Sequence of chain 1.A:
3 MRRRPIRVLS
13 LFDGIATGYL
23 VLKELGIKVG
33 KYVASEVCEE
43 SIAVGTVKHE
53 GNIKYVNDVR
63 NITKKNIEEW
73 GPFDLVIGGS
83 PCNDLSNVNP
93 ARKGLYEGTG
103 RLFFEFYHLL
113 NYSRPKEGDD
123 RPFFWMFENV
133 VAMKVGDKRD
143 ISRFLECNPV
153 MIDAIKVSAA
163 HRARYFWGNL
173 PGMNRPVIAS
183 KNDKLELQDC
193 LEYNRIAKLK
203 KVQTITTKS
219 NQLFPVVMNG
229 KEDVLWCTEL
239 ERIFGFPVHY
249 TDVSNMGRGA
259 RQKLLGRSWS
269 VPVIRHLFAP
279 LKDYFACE

Binding-site contacts:
Ligand atom NAI contacts residue GLU38 of chain 1.A at 3.6 Å.
Ligand atom CAF contacts residue PRO83 of chain 1.A at 3.5 Å (hydrophobic).
Ligand atom CAB contacts residue ASN59 of chain 1.A at 3.5 Å.
Ligand atom NAH contacts residue ASP60 of chain 1.A at 3.4 Å (salt-bridge).
Ligand atom CAB contacts residue ASP60 of chain 1.A at 3.6 Å.
Ligand atom CAL contacts residue VAL39 of chain 1.A at 3.7 Å (hydrophobic).
Ligand atom CAG contacts residue PHE14 of chain 1.A at 4.1 Å (hydrophobic).
Ligand atom CAD contacts residue PRO83 of chain 1.A at 3.8 Å (hydrophobic).
Ligand atom CAC contacts residue ASP60 of chain 1.A at 3.9 Å.
Ligand atom CAM contacts residue PHE14 of chain 1.A at 3.8 Å (hydrophobic).
Ligand atom CAM contacts residue VAL39 of chain 1.A at 3.9 Å (hydrophobic).
Ligand atom NAH contacts residue VAL61 of chain 1.A at 3.6 Å (h-bond).
Ligand atom CAN contacts residue PHE14 of chain 1.A at 4.1 Å (hydrophobic).
Ligand atom OAJ contacts residue GLU38 of chain 1.A at 4.0 Å.
Ligand atom OAJ contacts residue ARG265 of chain 1.A at 3.8 Å.
Ligand atom CAG contacts residue GLU38 of chain 1.A at 3.1 Å.
Ligand atom CAE contacts residue VAL39 of chain 1.A at 4.2 Å (hydrophobic).
Ligand atom NAI contacts residue VAL39 of chain 1.A at 3.6 Å.
Ligand atom CAL contacts residue ASP60 of chain 1.A at 4.2 Å.
Ligand atom CAN contacts residue VAL39 of chain 1.A at 3.9 Å (hydrophobic).
Ligand atom NAI contacts residue PHE14 of chain 1.A at 3.5 Å.
Ligand atom CAE contacts residue LEU104 of chain 1.A at 3.7 Å (hydrophobic).
Ligand atom CAP contacts residue PHE14 of chain 1.A at 3.6 Å (hydrophobic).
Ligand atom CAK contacts residue GLU38 of chain 1.A at 3.9 Å.
Ligand atom CAM contacts residue GLU38 of chain 1.A at 3.5 Å.
Ligand atom NAI contacts residue SER37 of chain 1.A at 4.3 Å.
Ligand atom CAC contacts residue LEU104 of chain 1.A at 3.6 Å (hydrophobic).
Ligand atom CAL contacts residue VAL61 of chain 1.A at 3.8 Å (hydrophobic).
Ligand atom CAA contacts residue GLU38 of chain 1.A at 3.4 Å.
Ligand atom CAB contacts residue VAL61 of chain 1.A at 3.1 Å (hydrophobic).
Ligand atom NAH contacts residue VAL39 of chain 1.A at 4.0 Å.
Ligand atom CAN contacts residue PRO83 of chain 1.A at 4.3 Å (hydrophobic).
Ligand atom CAO contacts residue VAL39 of chain 1.A at 3.6 Å (hydrophobic).
Ligand atom CAB contacts residue GLU38 of chain 1.A at 4.0 Å.
Ligand atom CAB contacts residue VAL39 of chain 1.A at 3.7 Å (hydrophobic).
Ligand atom CAO contacts residue PHE14 of chain 1.A at 4.0 Å (hydrophobic).
Ligand atom CAP contacts residue VAL39 of chain 1.A at 3.5 Å (hydrophobic).
Ligand atom CAB contacts residue SER37 of chain 1.A at 3.1 Å.
Ligand atom CAL contacts residue PHE14 of chain 1.A at 4.1 Å (hydrophobic).
Ligand atom CAA contacts residue ARG265 of chain 1.A at 3.4 Å.

A protein and the small-molecule ligand that binds it are described below.
Small molecule (SMILES): COc1ccc2c(c1)[nH]c1c(C)nccc12